Sequence of chain 2.A:
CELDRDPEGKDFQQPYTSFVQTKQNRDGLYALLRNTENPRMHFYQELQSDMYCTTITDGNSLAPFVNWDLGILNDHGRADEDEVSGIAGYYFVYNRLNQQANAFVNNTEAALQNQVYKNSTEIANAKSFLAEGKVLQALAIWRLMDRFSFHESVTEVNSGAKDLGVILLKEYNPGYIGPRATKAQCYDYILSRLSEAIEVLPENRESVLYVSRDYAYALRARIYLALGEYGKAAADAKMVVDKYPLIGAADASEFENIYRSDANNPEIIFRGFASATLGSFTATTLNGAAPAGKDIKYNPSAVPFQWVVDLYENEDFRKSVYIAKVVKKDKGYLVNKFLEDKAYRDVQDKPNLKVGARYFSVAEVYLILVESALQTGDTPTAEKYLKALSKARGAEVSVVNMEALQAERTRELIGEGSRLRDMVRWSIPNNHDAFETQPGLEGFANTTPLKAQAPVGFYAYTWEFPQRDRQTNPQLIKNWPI

The protein below binds the small molecule below.
Small molecule (SMILES): C[C@H](NC(=O)CNC(=O)CN)C(=O)N[C@H](C(=O)N[C@H](C(=O)N[C@@H](C)C(=O)N[C@H](C(=O)N[C@H](C(=O)N[C@H](C(=O)N[C@H](C(=O)N[C@@H](CO)C(=O)N[C@H](C(=O)N[C@H](C=O)CO)[C@@H](C)O)[C@@H](C)O)[C@@H](C)O)[C@@H](C)O)[C@@H](C)O)[C@@H](C)O)[C@@H](C)O

Binding-site contacts:
Ligand atom OG1 contacts residue PHE784 of chain 2.B at 3.6 Å.
Ligand atom CA contacts residue GLY59 of chain 2.A at 3.5 Å.
Ligand atom CA contacts residue ASN780 of chain 2.B at 3.7 Å.
Ligand atom CB contacts residue ASN780 of chain 2.B at 3.7 Å.
Ligand atom O contacts residue ASN686 of chain 2.B at 3.6 Å (h-bond).
Ligand atom OG contacts residue VAL746 of chain 2.B at 3.4 Å.
Ligand atom OG1 contacts residue ILE72 of chain 2.A at 3.7 Å.
Ligand atom CB contacts residue ASN686 of chain 2.B at 3.4 Å.
Ligand atom OG1 contacts residue ASN883 of chain 2.B at 3.8 Å.
Ligand atom CA contacts residue ASN686 of chain 2.B at 3.6 Å.
Ligand atom OG1 contacts residue TYR292 of chain 2.B at 3.2 Å.
Ligand atom C contacts residue ASN686 of chain 2.B at 3.6 Å.
Ligand atom CG2 contacts residue ARG78 of chain 2.A at 3.5 Å.
Ligand atom OG1 contacts residue ASN60 of chain 2.A at 3.1 Å (h-bond).
Ligand atom OG1 contacts residue PHE298 of chain 2.B at 3.5 Å.
Ligand atom N contacts residue ASN883 of chain 2.B at 3.6 Å.
Ligand atom CB contacts residue TYR783 of chain 2.B at 3.6 Å (hydrophobic).
Ligand atom CG2 contacts residue TYR291 of chain 2.B at 3.3 Å (hydrophobic).
Ligand atom C contacts residue GLY59 of chain 2.A at 3.8 Å.
Ligand atom O contacts residue LYS886 of chain 2.B at 3.4 Å.
Ligand atom OG1 contacts residue TYR291 of chain 2.B at 3.5 Å.
Ligand atom CG2 contacts residue TYR783 of chain 2.B at 3.4 Å (hydrophobic).
Ligand atom O contacts residue MET293 of chain 2.B at 3.4 Å.
Ligand atom CG2 contacts residue THR687 of chain 2.B at 3.8 Å.
Ligand atom O contacts residue PHE784 of chain 2.B at 3.2 Å.
Ligand atom C contacts residue TYR291 of chain 2.B at 3.6 Å (hydrophobic).
Ligand atom CG2 contacts residue PHE822 of chain 2.B at 3.6 Å (hydrophobic).
Ligand atom N contacts residue GLY59 of chain 2.A at 3.1 Å (h-bond).
Ligand atom O contacts residue MET293 of chain 2.B at 3.3 Å.
Ligand atom O contacts residue ASN883 of chain 2.B at 3.1 Å (h-bond).
Ligand atom N contacts residue TYR292 of chain 2.B at 3.7 Å.
Ligand atom O contacts residue TYR291 of chain 2.B at 3.8 Å.
Ligand atom CB contacts residue VAL884 of chain 2.B at 3.7 Å (hydrophobic).
Ligand atom OG1 contacts residue VAL884 of chain 2.B at 3.3 Å.
Ligand atom O contacts residue THR687 of chain 2.B at 3.6 Å.
Ligand atom CA contacts residue TYR291 of chain 2.B at 3.4 Å (hydrophobic).
Ligand atom N contacts residue TYR291 of chain 2.B at 3.0 Å (h-bond).
Ligand atom N contacts residue ASN686 of chain 2.B at 3.0 Å (h-bond).
Ligand atom OG1 contacts residue ASN686 of chain 2.B at 2.7 Å (h-bond).
Ligand atom CB contacts residue ASN60 of chain 2.A at 3.5 Å.

Sequence of chain 2.B:
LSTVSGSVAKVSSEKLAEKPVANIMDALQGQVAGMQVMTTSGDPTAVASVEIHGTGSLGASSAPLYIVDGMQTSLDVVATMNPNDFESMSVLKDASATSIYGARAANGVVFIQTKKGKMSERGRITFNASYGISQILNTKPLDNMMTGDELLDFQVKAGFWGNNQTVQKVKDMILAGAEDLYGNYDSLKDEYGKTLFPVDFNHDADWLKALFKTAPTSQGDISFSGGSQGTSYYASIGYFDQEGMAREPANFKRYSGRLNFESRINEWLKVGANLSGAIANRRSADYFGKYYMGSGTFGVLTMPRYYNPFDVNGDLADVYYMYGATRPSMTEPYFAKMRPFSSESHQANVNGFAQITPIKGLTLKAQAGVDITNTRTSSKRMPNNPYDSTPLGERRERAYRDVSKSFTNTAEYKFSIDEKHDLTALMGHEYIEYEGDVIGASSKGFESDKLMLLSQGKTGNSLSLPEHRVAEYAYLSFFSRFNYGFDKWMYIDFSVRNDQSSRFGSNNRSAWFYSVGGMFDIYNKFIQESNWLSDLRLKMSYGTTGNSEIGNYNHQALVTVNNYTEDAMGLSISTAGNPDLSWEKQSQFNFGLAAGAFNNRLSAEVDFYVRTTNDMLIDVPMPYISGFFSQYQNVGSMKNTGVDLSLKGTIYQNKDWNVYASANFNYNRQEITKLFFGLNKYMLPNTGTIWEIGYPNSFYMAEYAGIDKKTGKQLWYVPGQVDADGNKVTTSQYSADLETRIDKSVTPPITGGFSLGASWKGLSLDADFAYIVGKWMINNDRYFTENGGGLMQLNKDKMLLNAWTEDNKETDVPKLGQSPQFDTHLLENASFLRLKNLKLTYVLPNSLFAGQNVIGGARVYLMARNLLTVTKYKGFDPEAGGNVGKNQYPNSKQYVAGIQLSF